Sequence of chain 1.A:
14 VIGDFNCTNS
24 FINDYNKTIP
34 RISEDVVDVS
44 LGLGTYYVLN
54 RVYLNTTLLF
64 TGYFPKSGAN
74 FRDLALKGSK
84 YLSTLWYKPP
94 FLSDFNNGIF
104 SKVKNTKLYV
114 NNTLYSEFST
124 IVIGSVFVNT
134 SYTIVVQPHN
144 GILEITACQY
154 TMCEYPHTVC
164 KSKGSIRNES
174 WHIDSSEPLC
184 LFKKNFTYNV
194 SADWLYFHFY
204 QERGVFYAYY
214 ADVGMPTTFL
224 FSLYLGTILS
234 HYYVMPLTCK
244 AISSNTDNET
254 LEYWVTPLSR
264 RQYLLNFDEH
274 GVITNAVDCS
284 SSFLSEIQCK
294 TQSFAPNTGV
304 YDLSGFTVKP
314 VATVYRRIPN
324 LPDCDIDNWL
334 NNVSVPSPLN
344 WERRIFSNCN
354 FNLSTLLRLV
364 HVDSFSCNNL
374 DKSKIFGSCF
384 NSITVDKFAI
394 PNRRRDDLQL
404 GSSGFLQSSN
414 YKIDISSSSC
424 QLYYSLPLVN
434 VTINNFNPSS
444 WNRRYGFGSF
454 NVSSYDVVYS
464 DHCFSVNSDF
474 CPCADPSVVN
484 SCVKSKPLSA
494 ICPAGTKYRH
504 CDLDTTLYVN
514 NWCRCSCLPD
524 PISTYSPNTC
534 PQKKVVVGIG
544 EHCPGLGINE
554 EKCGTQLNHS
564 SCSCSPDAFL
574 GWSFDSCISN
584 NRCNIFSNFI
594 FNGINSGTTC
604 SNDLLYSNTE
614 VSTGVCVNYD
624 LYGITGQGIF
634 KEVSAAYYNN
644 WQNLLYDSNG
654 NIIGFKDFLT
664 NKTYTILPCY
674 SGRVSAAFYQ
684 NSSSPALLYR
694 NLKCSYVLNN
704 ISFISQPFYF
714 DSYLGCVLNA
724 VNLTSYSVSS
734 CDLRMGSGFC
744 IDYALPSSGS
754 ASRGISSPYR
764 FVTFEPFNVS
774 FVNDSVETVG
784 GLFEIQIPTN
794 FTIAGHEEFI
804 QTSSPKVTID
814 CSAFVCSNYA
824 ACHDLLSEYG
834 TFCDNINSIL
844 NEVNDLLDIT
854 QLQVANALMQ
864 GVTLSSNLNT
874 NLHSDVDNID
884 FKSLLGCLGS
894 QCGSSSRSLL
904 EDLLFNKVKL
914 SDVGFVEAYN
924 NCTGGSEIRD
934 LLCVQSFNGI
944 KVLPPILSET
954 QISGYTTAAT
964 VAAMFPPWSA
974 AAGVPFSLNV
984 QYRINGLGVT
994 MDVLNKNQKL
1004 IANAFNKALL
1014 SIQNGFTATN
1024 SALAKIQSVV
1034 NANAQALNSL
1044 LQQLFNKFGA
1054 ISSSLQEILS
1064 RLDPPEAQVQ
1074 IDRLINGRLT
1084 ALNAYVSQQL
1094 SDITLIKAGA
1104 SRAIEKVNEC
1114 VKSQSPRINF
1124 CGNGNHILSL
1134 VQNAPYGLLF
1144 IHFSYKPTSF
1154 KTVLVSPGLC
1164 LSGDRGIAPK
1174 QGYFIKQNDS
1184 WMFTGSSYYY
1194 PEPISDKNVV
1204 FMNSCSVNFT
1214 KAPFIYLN

A protein and the small-molecule ligand that binds it are described below.
Small molecule (SMILES): CC(=O)N[C@H]1[C@H](O[C@H]2[C@H](O)[C@@H](NC(C)=O)CO[C@@H]2CO)O[C@H](CO)[C@@H](O[C@H]2O[C@H](CO[C@H]3O[C@H](CO)[C@@H](O)[C@H](O[C@H]4O[C@H](CO)[C@@H](O)[C@H](O)[C@@H]4O)[C@@H]3O)[C@@H](O)[C@H](O[C@H]3O[C@H](CO)[C@@H](O)[C@H](O)[C@@H]3O)[C@@H]2O)[C@@H]1O

Sequence of chain 1.C:
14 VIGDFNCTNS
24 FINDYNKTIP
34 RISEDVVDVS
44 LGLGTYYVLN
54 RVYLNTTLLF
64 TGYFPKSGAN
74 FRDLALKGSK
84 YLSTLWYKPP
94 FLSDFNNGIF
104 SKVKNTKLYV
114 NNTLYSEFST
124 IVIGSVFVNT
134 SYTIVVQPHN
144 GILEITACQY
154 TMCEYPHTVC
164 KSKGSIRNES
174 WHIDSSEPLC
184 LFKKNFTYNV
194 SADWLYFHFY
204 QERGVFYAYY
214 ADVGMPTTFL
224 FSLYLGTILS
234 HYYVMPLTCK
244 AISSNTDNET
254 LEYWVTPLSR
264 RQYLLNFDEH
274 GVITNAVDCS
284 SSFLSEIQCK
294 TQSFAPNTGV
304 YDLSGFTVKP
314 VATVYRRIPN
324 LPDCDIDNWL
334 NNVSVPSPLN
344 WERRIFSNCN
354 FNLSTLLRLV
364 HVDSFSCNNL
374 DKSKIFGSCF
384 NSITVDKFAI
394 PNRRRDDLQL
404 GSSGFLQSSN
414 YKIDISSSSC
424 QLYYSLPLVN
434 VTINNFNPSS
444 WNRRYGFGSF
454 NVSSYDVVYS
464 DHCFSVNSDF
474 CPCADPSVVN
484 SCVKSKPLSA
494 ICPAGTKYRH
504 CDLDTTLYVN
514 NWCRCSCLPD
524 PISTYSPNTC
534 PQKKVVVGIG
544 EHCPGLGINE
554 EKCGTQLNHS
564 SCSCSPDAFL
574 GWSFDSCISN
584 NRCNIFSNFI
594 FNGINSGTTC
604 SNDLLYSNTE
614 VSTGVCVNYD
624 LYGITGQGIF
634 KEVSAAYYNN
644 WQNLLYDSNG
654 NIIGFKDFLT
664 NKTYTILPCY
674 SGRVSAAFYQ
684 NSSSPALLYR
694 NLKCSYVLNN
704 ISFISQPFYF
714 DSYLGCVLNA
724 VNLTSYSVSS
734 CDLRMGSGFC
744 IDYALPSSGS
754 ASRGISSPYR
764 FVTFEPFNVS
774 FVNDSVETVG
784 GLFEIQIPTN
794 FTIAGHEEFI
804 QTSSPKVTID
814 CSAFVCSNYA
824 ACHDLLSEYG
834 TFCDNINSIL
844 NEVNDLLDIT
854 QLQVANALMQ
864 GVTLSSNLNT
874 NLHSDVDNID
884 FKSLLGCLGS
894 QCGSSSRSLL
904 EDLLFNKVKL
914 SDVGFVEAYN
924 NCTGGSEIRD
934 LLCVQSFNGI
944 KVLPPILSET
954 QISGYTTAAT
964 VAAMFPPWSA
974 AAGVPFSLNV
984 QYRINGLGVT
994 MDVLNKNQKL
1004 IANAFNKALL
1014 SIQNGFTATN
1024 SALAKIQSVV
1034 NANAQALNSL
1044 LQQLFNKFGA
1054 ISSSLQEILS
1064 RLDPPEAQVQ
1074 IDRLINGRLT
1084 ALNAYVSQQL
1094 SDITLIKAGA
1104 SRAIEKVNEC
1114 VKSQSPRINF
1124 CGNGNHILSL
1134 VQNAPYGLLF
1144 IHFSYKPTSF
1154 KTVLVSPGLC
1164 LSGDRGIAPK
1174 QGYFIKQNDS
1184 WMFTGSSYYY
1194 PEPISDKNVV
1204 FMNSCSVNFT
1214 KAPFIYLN

Binding-site contacts:
Ligand atom C1 contacts residue PHE18 of chain 1.A at 3.9 Å (hydrophobic).
Ligand atom O7 contacts residue ASP177 of chain 1.A at 3.8 Å.
Ligand atom C3 contacts residue ASN132 of chain 1.A at 3.8 Å.
Ligand atom C2 contacts residue THR154 of chain 1.A at 4.1 Å.
Ligand atom O5 contacts residue THR154 of chain 1.A at 3.7 Å.
Ligand atom C4 contacts residue ASN132 of chain 1.A at 4.2 Å.
Ligand atom O5 contacts residue PHE18 of chain 1.A at 3.7 Å.
Ligand atom O3 contacts residue PHE18 of chain 1.A at 4.4 Å.
Ligand atom C2 contacts residue ASN132 of chain 1.A at 2.5 Å.
Ligand atom C7 contacts residue ASN132 of chain 1.A at 3.4 Å.
Ligand atom C8 contacts residue SER564 of chain 1.C at 3.6 Å.
Ligand atom N2 contacts residue ASN132 of chain 1.A at 2.9 Å (h-bond).
Ligand atom C5 contacts residue ASN132 of chain 1.A at 3.6 Å.
Ligand atom C1 contacts residue THR154 of chain 1.A at 3.9 Å.
Ligand atom O4 contacts residue ILE494 of chain 1.C at 4.2 Å.
Ligand atom O4 contacts residue NAG1 of chain 1.S at 3.4 Å.
Ligand atom O6 contacts residue ILE494 of chain 1.C at 3.5 Å.
Ligand atom O6 contacts residue SER563 of chain 1.C at 4.2 Å.
Ligand atom O5 contacts residue ASN132 of chain 1.A at 2.3 Å (h-bond).
Ligand atom C6 contacts residue ASP17 of chain 1.A at 3.9 Å.
Ligand atom O6 contacts residue PHE18 of chain 1.A at 3.9 Å.
Ligand atom C4 contacts residue PHE18 of chain 1.A at 4.1 Å (hydrophobic).
Ligand atom C6 contacts residue ILE494 of chain 1.C at 3.7 Å (hydrophobic).
Ligand atom C7 contacts residue SER564 of chain 1.C at 4.1 Å.
Ligand atom O6 contacts residue HIS562 of chain 1.C at 3.6 Å.
Ligand atom O6 contacts residue ASP17 of chain 1.A at 3.3 Å (salt-bridge).
Ligand atom C7 contacts residue THR154 of chain 1.A at 4.3 Å.
Ligand atom O7 contacts residue SER564 of chain 1.C at 3.7 Å.
Ligand atom C6 contacts residue PHE18 of chain 1.A at 4.0 Å (hydrophobic).
Ligand atom C1 contacts residue ASN132 of chain 1.A at 1.4 Å.
Ligand atom O7 contacts residue ASN132 of chain 1.A at 3.4 Å (h-bond).
Ligand atom C5 contacts residue PHE18 of chain 1.A at 3.6 Å (hydrophobic).
Ligand atom O7 contacts residue THR154 of chain 1.A at 3.5 Å (h-bond).